Sequence of chain 1.D:
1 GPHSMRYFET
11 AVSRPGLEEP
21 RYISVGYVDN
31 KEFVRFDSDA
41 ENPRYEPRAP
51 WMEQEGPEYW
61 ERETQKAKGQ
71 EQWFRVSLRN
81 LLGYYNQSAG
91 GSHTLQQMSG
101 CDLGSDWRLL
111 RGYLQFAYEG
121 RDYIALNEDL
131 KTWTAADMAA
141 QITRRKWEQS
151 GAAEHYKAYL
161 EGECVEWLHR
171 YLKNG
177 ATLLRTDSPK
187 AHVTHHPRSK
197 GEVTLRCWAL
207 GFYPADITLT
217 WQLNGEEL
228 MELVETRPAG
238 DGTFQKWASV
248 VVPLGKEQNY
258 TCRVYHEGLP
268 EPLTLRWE

Binding-site contacts:
Ligand atom O contacts residue LYS146 of chain 1.D at 3.1 Å (salt-bridge).
Ligand atom O contacts residue TRP147 of chain 1.D at 3.1 Å (h-bond).
Ligand atom O contacts residue LYS66 of chain 1.D at 2.7 Å (salt-bridge).
Ligand atom O contacts residue TRP147 of chain 1.D at 2.9 Å (h-bond).
Ligand atom N contacts residue TYR7 of chain 1.D at 3.3 Å (h-bond).
Ligand atom OD1 contacts residue GLN70 of chain 1.D at 3.3 Å (h-bond).
Ligand atom OXT contacts residue TYR84 of chain 1.D at 3.2 Å (h-bond).
Ligand atom ND2 contacts residue GLN97 of chain 1.D at 2.9 Å (h-bond).
Ligand atom OXT contacts residue LYS146 of chain 1.D at 2.9 Å (salt-bridge).
Ligand atom N contacts residue GLU63 of chain 1.D at 2.8 Å (salt-bridge).
Ligand atom N contacts residue TYR156 of chain 1.D at 3.1 Å (h-bond).
Ligand atom OXT contacts residue ASN80 of chain 1.D at 2.9 Å (h-bond).
Ligand atom N contacts residue SER77 of chain 1.D at 3.0 Å (h-bond).
Ligand atom OD1 contacts residue GLN97 of chain 1.D at 2.6 Å (h-bond).
Ligand atom O contacts residue TYR84 of chain 1.D at 2.5 Å (h-bond).
Ligand atom O contacts residue TRP73 of chain 1.D at 3.3 Å (h-bond).
Ligand atom CB contacts residue GLU63 of chain 1.D at 3.2 Å.
Ligand atom CB contacts residue TYR156 of chain 1.D at 3.3 Å (hydrophobic).
Ligand atom N contacts residue GLN70 of chain 1.D at 2.9 Å (h-bond).
Ligand atom CD contacts residue GLU63 of chain 1.D at 3.4 Å.
Ligand atom CA contacts residue GLU63 of chain 1.D at 3.3 Å.
Ligand atom N contacts residue TYR7 of chain 1.D at 3.4 Å (h-bond).
Ligand atom C contacts residue TYR7 of chain 1.D at 3.2 Å (hydrophobic).
Ligand atom CZ contacts residue HIS155 of chain 1.D at 3.2 Å.
Ligand atom ND2 contacts residue GLN70 of chain 1.D at 3.4 Å (h-bond).
Ligand atom O contacts residue TRP73 of chain 1.D at 3.0 Å (h-bond).
Ligand atom CG contacts residue TYR171 of chain 1.D at 3.4 Å (hydrophobic).
Ligand atom CA contacts residue TYR156 of chain 1.D at 3.4 Å (hydrophobic).
Ligand atom N contacts residue TYR171 of chain 1.D at 2.9 Å (h-bond).
Ligand atom O contacts residue TYR7 of chain 1.D at 3.3 Å.
Ligand atom O contacts residue TYR159 of chain 1.D at 2.8 Å (h-bond).
Ligand atom CB contacts residue TRP73 of chain 1.D at 3.3 Å (hydrophobic).
Ligand atom CE1 contacts residue HIS155 of chain 1.D at 3.2 Å.
Ligand atom NZ contacts residue TRP167 of chain 1.D at 3.3 Å.
Ligand atom C contacts residue TYR84 of chain 1.D at 3.2 Å (hydrophobic).
Ligand atom O contacts residue THR143 of chain 1.D at 2.7 Å (h-bond).
Ligand atom OG1 contacts residue LYS146 of chain 1.D at 2.9 Å (salt-bridge).
Ligand atom NZ contacts residue ARG62 of chain 1.D at 3.0 Å (salt-bridge).
Ligand atom CA contacts residue TYR7 of chain 1.D at 3.2 Å (hydrophobic).
Ligand atom CG contacts residue SER77 of chain 1.D at 3.3 Å.

This small molecule binds to this protein.
Small molecule (SMILES): CSCC[C@H](NC(=O)[C@@H](NC(=O)[C@H](C)NC(=O)[C@H](Cc1ccccc1)NC(=O)[C@H](CC(N)=O)NC(=O)[C@H](C)NC(=O)[C@@H]1CCCN1C(=O)[C@H](C)NC(=O)[C@@H](N)CCCCN)[C@@H](C)O)C(=O)O